Binding-site contacts:
Ligand atom C2 contacts residue VAL1223 of chain 1.A at 4.2 Å (hydrophobic).
Ligand atom C1 contacts residue TYR1225 of chain 1.A at 3.8 Å (hydrophobic).
Ligand atom O4 contacts residue VAL1223 of chain 1.A at 3.7 Å.
Ligand atom N2 contacts residue GLN1226 of chain 1.A at 4.3 Å.
Ligand atom N2 contacts residue TYR1225 of chain 1.A at 2.8 Å (h-bond).
Ligand atom O5 contacts residue ASN1227 of chain 1.A at 2.4 Å (h-bond).
Ligand atom C8 contacts residue SER790 of chain 1.A at 3.6 Å.
Ligand atom C2 contacts residue ASN1227 of chain 1.A at 2.6 Å.
Ligand atom C4 contacts residue ASN1227 of chain 1.A at 4.5 Å.
Ligand atom O4 contacts residue GLU1006 of chain 1.B at 4.2 Å.
Ligand atom C3 contacts residue TYR1225 of chain 1.A at 4.2 Å (hydrophobic).
Ligand atom C7 contacts residue VAL1223 of chain 1.A at 3.7 Å (hydrophobic).
Ligand atom C1 contacts residue ASN1227 of chain 1.A at 1.5 Å.
Ligand atom C5 contacts residue ASN1227 of chain 1.A at 3.7 Å.
Ligand atom C8 contacts residue PRO1221 of chain 1.A at 3.5 Å (hydrophobic).
Ligand atom N2 contacts residue VAL1223 of chain 1.A at 4.0 Å.
Ligand atom C1 contacts residue VAL1223 of chain 1.A at 4.2 Å (hydrophobic).
Ligand atom C2 contacts residue TYR1225 of chain 1.A at 3.8 Å (hydrophobic).
Ligand atom C8 contacts residue GLN1222 of chain 1.A at 3.8 Å.
Ligand atom C8 contacts residue VAL1223 of chain 1.A at 4.1 Å (hydrophobic).
Ligand atom C7 contacts residue TYR1225 of chain 1.A at 3.5 Å (hydrophobic).
Ligand atom O3 contacts residue VAL1223 of chain 1.A at 3.0 Å (h-bond).
Ligand atom O7 contacts residue ASN1227 of chain 1.A at 3.9 Å.
Ligand atom O5 contacts residue VAL1223 of chain 1.A at 4.0 Å.
Ligand atom O3 contacts residue GLU1006 of chain 1.B at 4.0 Å.
Ligand atom C7 contacts residue ASN1227 of chain 1.A at 3.8 Å.
Ligand atom C3 contacts residue VAL1223 of chain 1.A at 3.6 Å (hydrophobic).
Ligand atom O7 contacts residue VAL1223 of chain 1.A at 3.2 Å (h-bond).
Ligand atom C3 contacts residue GLN1222 of chain 1.A at 4.4 Å.
Ligand atom N2 contacts residue ASN1227 of chain 1.A at 3.0 Å (h-bond).
Ligand atom C3 contacts residue ASN1227 of chain 1.A at 3.9 Å.
Ligand atom C8 contacts residue TYR1225 of chain 1.A at 3.3 Å (hydrophobic).
Ligand atom C7 contacts residue GLN1222 of chain 1.A at 4.0 Å.
Ligand atom C8 contacts residue GLN1226 of chain 1.A at 3.8 Å.
Ligand atom O7 contacts residue GLN1222 of chain 1.A at 3.8 Å.

The small molecule below binds the protein below.
Small molecule (SMILES): CC(=O)N[C@H]1[C@H](O[C@H]2[C@H](O)[C@@H](NC(C)=O)CO[C@@H]2CO)O[C@H](CO)[C@@H](O[C@@H]2O[C@H](CO)[C@@H](O)[C@H](O[C@H]3O[C@H](CO)[C@@H](O)[C@H](O)[C@@H]3O)[C@@H]2O)[C@@H]1O

Sequence of chain 1.A:
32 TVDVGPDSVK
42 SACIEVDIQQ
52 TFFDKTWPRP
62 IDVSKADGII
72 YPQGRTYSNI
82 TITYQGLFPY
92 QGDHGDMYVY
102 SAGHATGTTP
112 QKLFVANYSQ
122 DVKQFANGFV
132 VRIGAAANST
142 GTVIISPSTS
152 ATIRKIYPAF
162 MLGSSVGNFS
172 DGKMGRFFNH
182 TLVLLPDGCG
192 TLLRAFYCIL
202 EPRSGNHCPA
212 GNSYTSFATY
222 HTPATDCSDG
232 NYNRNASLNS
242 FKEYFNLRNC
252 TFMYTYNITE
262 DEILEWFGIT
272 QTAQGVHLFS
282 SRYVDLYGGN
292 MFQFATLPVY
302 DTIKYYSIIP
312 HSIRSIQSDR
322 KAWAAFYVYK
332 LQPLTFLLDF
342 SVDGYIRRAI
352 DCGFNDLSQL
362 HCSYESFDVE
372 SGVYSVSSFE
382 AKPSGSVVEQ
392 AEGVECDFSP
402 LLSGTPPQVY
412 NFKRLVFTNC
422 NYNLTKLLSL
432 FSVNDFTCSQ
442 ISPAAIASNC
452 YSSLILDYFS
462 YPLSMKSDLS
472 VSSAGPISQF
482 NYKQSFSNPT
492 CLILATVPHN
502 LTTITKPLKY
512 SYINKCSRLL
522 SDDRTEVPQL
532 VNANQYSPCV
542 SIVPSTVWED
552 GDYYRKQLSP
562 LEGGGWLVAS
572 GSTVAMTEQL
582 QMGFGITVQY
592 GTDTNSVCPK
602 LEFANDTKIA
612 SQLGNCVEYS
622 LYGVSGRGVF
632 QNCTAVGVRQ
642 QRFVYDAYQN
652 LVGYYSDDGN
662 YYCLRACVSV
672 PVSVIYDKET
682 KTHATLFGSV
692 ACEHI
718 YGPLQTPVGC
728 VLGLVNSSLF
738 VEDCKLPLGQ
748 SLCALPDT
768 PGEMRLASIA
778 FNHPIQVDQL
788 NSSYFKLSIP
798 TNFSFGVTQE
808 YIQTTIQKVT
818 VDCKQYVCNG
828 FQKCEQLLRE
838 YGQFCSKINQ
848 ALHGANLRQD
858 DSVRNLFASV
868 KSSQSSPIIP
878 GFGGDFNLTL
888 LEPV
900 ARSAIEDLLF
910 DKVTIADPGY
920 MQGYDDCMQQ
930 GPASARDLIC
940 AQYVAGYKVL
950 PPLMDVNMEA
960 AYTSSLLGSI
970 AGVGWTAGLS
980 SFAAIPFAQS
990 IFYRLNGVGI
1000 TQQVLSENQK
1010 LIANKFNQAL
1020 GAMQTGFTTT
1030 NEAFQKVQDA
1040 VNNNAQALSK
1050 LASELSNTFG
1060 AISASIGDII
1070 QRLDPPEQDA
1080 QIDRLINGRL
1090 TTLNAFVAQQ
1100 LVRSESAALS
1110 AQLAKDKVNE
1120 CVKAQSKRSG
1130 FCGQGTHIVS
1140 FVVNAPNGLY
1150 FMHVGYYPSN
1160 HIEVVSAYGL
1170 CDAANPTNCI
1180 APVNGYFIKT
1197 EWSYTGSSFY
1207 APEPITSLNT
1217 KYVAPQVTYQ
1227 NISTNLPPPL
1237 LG

Sequence of chain 1.B:
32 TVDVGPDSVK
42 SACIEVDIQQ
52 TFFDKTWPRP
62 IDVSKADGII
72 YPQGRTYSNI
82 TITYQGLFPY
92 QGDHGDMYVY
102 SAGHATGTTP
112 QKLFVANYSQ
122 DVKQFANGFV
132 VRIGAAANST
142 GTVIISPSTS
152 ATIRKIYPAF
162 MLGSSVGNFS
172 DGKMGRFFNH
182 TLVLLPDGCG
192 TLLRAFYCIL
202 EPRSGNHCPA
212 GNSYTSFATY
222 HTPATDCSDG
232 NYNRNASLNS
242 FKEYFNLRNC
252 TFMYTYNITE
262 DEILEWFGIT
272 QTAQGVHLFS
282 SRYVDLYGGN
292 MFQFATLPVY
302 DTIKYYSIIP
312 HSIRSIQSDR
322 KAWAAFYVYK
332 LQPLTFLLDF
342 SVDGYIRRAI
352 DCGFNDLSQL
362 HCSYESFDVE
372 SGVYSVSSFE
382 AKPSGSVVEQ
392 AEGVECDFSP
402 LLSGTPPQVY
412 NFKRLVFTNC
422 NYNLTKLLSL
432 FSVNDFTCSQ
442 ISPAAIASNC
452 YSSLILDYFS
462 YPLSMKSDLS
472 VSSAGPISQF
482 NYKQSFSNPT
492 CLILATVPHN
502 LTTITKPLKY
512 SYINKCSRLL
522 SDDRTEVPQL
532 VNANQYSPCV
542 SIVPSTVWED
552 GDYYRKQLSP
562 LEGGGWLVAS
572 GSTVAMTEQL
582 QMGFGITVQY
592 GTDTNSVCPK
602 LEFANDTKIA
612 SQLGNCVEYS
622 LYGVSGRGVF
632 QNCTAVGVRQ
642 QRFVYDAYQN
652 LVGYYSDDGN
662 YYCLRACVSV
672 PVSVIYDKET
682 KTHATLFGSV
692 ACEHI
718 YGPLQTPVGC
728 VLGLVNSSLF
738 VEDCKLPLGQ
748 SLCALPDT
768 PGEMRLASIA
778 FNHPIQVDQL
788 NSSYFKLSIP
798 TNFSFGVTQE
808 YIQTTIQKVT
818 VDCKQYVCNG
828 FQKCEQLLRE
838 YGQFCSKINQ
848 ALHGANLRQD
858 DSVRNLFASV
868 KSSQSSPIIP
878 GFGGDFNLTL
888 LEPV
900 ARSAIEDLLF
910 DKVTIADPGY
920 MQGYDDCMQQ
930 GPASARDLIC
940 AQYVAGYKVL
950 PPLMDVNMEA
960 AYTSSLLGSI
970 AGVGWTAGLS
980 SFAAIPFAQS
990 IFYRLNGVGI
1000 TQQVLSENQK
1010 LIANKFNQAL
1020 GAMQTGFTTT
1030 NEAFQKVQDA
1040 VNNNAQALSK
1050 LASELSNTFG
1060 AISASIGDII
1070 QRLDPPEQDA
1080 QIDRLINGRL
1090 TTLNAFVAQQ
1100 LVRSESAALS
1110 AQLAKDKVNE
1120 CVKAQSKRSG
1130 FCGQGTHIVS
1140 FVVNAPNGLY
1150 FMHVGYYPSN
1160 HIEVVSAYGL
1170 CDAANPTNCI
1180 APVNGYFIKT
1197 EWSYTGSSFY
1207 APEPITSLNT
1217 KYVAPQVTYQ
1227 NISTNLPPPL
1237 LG